Binding-site contacts:
Ligand atom CAJ contacts residue TYR335 of chain 1.A at 4.2 Å (hydrophobic).
Ligand atom CAA contacts residue GOI1 of chain 1.B at 3.7 Å.
Ligand atom CAB contacts residue TYR330 of chain 1.A at 4.3 Å (hydrophobic).
Ligand atom CAF contacts residue GLY329 of chain 1.A at 3.6 Å.
Ligand atom CAM contacts residue GLY329 of chain 1.A at 4.4 Å.
Ligand atom CAO contacts residue TYR335 of chain 1.A at 4.0 Å (hydrophobic).
Ligand atom CAD contacts residue GLU328 of chain 1.A at 4.0 Å.
Ligand atom CAD contacts residue GLY329 of chain 1.A at 4.2 Å.
Ligand atom CAM contacts residue TYR335 of chain 1.A at 4.2 Å (hydrophobic).
Ligand atom CAH contacts residue GLU328 of chain 1.A at 3.7 Å.
Ligand atom CAF contacts residue TYR330 of chain 1.A at 3.7 Å (hydrophobic).
Ligand atom NAK contacts residue TYR335 of chain 1.A at 4.0 Å.
Ligand atom CAB contacts residue GLY329 of chain 1.A at 3.6 Å.
Ligand atom CAH contacts residue TYR335 of chain 1.A at 4.4 Å (hydrophobic).
Ligand atom CAO contacts residue GLU328 of chain 1.A at 4.3 Å.
Ligand atom NAK contacts residue GLU328 of chain 1.A at 4.4 Å.
Ligand atom CAE contacts residue GOI1 of chain 1.B at 3.5 Å.

This protein binds this small molecule.
Small molecule (SMILES): C1=Cc2ccccc2Nc2ccccc21

Sequence of chain 1.A:
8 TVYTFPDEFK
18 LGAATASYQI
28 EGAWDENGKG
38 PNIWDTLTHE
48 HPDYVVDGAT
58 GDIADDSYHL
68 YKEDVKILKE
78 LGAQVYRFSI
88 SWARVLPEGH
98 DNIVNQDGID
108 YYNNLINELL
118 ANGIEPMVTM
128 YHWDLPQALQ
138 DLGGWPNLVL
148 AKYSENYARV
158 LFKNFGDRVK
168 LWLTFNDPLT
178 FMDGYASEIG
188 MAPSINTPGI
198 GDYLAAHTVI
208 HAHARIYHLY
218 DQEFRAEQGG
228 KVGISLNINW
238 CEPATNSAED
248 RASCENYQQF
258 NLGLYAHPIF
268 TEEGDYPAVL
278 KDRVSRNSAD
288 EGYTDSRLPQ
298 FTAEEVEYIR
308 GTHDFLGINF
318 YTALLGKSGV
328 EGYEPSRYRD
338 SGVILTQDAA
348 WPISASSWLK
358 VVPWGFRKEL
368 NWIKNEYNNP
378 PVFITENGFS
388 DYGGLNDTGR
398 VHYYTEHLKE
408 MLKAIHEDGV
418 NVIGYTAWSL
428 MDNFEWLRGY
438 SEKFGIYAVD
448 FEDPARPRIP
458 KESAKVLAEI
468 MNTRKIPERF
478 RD